This small molecule binds to this protein.
Small molecule (SMILES): COc1ccc(CSc2nnc(-c3ccc4c(c3)OCO4)o2)cc1F

Sequence of chain 1.A:
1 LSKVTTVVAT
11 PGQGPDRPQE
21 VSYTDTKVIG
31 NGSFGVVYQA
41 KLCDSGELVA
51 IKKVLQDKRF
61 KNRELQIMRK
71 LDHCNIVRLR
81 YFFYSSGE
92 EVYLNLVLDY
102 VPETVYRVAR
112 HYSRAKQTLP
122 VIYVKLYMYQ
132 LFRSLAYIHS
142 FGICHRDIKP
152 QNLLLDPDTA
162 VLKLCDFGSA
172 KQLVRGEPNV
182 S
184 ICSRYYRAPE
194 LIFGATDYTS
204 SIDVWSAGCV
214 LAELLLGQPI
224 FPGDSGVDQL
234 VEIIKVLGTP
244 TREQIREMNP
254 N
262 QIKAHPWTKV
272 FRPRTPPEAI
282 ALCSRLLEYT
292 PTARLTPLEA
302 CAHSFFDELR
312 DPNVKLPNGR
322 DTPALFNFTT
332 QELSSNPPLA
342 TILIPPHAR

Binding-site contacts:
Ligand atom C12 contacts residue LYS52 of chain 1.A at 3.8 Å.
Ligand atom S15 contacts residue ASP167 of chain 1.A at 3.5 Å (salt-bridge).
Ligand atom C16 contacts residue ASP167 of chain 1.A at 3.5 Å.
Ligand atom O7 contacts residue VAL102 of chain 1.A at 2.9 Å (h-bond).
Ligand atom C2 contacts residue LEU155 of chain 1.A at 4.0 Å (hydrophobic).
Ligand atom O7 contacts residue ALA50 of chain 1.A at 3.9 Å.
Ligand atom C18 contacts residue VAL37 of chain 1.A at 3.7 Å (hydrophobic).
Ligand atom C6 contacts residue VAL102 of chain 1.A at 4.0 Å (hydrophobic).
Ligand atom O11 contacts residue VAL37 of chain 1.A at 3.8 Å.
Ligand atom N13 contacts residue ASP167 of chain 1.A at 3.5 Å (salt-bridge).
Ligand atom C5 contacts residue LEU155 of chain 1.A at 3.7 Å (hydrophobic).
Ligand atom C1 contacts residue LEU155 of chain 1.A at 3.6 Å (hydrophobic).
Ligand atom C21 contacts residue CYS166 of chain 1.A at 3.9 Å (hydrophobic).
Ligand atom C2 contacts residue ALA50 of chain 1.A at 4.0 Å (hydrophobic).
Ligand atom C6 contacts residue ALA50 of chain 1.A at 3.5 Å (hydrophobic).
Ligand atom N13 contacts residue LYS52 of chain 1.A at 3.6 Å.
Ligand atom N14 contacts residue LEU99 of chain 1.A at 3.5 Å.
Ligand atom O7 contacts residue ASP100 of chain 1.A at 3.8 Å.
Ligand atom C8 contacts residue TYR101 of chain 1.A at 3.6 Å (hydrophobic).
Ligand atom C21 contacts residue GLN152 of chain 1.A at 3.7 Å.
Ligand atom O7 contacts residue TYR101 of chain 1.A at 3.5 Å.
Ligand atom C16 contacts residue PHE34 of chain 1.A at 3.4 Å (hydrophobic).
Ligand atom C18 contacts residue PHE34 of chain 1.A at 3.7 Å (hydrophobic).
Ligand atom C1 contacts residue ALA50 of chain 1.A at 3.6 Å (hydrophobic).
Ligand atom C6 contacts residue LEU155 of chain 1.A at 3.4 Å (hydrophobic).
Ligand atom F25 contacts residue VAL37 of chain 1.A at 3.8 Å.
Ligand atom C22 contacts residue CYS166 of chain 1.A at 3.7 Å (hydrophobic).
Ligand atom C8 contacts residue VAL102 of chain 1.A at 2.9 Å (hydrophobic).
Ligand atom C1 contacts residue ASP100 of chain 1.A at 2.9 Å.
Ligand atom S15 contacts residue PHE34 of chain 1.A at 3.5 Å.
Ligand atom C6 contacts residue ASP100 of chain 1.A at 3.7 Å.
Ligand atom C2 contacts residue ASP100 of chain 1.A at 3.9 Å.
Ligand atom O7 contacts residue LEU155 of chain 1.A at 3.8 Å.
Ligand atom S15 contacts residue LYS52 of chain 1.A at 3.5 Å (salt-bridge).
Ligand atom N14 contacts residue ASP167 of chain 1.A at 3.8 Å.
Ligand atom O9 contacts residue ILE29 of chain 1.A at 3.7 Å.
Ligand atom C22 contacts residue ASN153 of chain 1.A at 3.7 Å.
Ligand atom F25 contacts residue GLY30 of chain 1.A at 3.7 Å.
Ligand atom C2 contacts residue LEU99 of chain 1.A at 3.9 Å (hydrophobic).
Ligand atom C2 contacts residue VAL77 of chain 1.A at 3.7 Å (hydrophobic).